A protein and the small-molecule ligand that binds it are described below.
Small molecule (SMILES): CC(=O)N[C@H]1[C@H](O[C@H]2[C@H](O)[C@@H](NC(C)=O)CO[C@@H]2CO)O[C@H](CO)[C@@H](O)[C@@H]1O

Binding-site contacts:
Ligand atom C5 contacts residue ASP2 of chain 4.A at 4.2 Å.
Ligand atom C1 contacts residue ASN154 of chain 4.A at 4.0 Å.
Ligand atom C3 contacts residue PHE3 of chain 4.A at 4.3 Å (hydrophobic).
Ligand atom O3 contacts residue ASP2 of chain 4.A at 2.7 Å (salt-bridge).
Ligand atom C1 contacts residue ASN5 of chain 4.A at 1.4 Å.
Ligand atom C5 contacts residue ASN154 of chain 4.A at 3.4 Å.
Ligand atom C7 contacts residue PHE3 of chain 4.A at 3.4 Å (hydrophobic).
Ligand atom C8 contacts residue ASP2 of chain 4.A at 3.7 Å.
Ligand atom O7 contacts residue ASN5 of chain 4.A at 4.2 Å.
Ligand atom C4 contacts residue ASN5 of chain 4.A at 4.2 Å.
Ligand atom O5 contacts residue ASN154 of chain 4.A at 3.7 Å.
Ligand atom O6 contacts residue ASP2 of chain 4.A at 2.6 Å (salt-bridge).
Ligand atom C8 contacts residue ASN154 of chain 4.A at 4.1 Å.
Ligand atom O6 contacts residue ASN154 of chain 4.A at 3.4 Å (h-bond).
Ligand atom C6 contacts residue ASN154 of chain 4.A at 4.3 Å.
Ligand atom O5 contacts residue ASN5 of chain 4.A at 2.3 Å (h-bond).
Ligand atom C3 contacts residue ASN5 of chain 4.A at 3.8 Å.
Ligand atom C7 contacts residue ASP2 of chain 4.A at 3.8 Å.
Ligand atom C2 contacts residue PHE3 of chain 4.A at 3.7 Å (hydrophobic).
Ligand atom C1 contacts residue PHE3 of chain 4.A at 3.7 Å (hydrophobic).
Ligand atom O5 contacts residue ASP2 of chain 4.A at 3.6 Å.
Ligand atom N2 contacts residue ASP2 of chain 4.A at 3.8 Å.
Ligand atom C5 contacts residue ASN5 of chain 4.A at 3.6 Å.
Ligand atom C3 contacts residue ASP2 of chain 4.A at 3.9 Å.
Ligand atom C6 contacts residue ASP2 of chain 4.A at 3.3 Å.
Ligand atom C7 contacts residue ASN5 of chain 4.A at 3.8 Å.
Ligand atom N2 contacts residue ASN5 of chain 4.A at 2.9 Å (h-bond).
Ligand atom C2 contacts residue ASN5 of chain 4.A at 2.5 Å.
Ligand atom C8 contacts residue PHE3 of chain 4.A at 3.4 Å (hydrophobic).
Ligand atom N2 contacts residue PHE3 of chain 4.A at 2.7 Å (h-bond).

Sequence of chain 4.A:
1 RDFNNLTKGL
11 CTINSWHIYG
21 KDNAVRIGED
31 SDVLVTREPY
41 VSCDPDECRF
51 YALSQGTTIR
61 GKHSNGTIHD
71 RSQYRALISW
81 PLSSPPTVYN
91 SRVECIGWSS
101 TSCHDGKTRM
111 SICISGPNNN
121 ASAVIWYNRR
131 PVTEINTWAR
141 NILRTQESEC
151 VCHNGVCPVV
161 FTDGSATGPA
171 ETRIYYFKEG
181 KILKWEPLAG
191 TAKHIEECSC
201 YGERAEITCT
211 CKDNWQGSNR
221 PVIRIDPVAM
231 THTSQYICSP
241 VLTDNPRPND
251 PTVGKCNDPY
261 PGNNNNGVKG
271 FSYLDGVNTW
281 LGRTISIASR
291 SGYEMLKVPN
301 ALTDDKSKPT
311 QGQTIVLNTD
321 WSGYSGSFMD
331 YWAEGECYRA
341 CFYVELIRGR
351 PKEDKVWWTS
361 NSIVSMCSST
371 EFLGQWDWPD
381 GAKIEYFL